Binding-site contacts:
Ligand atom C8 contacts residue GLN76 of chain 1.A at 4.5 Å.
Ligand atom C1 contacts residue ASN133 of chain 1.A at 1.4 Å.
Ligand atom C5 contacts residue ASN133 of chain 1.A at 3.6 Å.
Ligand atom N2 contacts residue ASN133 of chain 1.A at 2.9 Å (h-bond).
Ligand atom C7 contacts residue HIS132 of chain 1.A at 4.5 Å.
Ligand atom O5 contacts residue ASN133 of chain 1.A at 2.4 Å (h-bond).
Ligand atom C8 contacts residue HIS132 of chain 1.A at 3.3 Å.
Ligand atom C7 contacts residue ASN133 of chain 1.A at 4.0 Å.
Ligand atom C3 contacts residue GLN76 of chain 1.A at 4.0 Å.
Ligand atom C7 contacts residue GLY131 of chain 1.A at 2.5 Å.
Ligand atom C2 contacts residue GLY131 of chain 1.A at 4.4 Å.
Ligand atom C3 contacts residue ASN133 of chain 1.A at 3.9 Å.
Ligand atom C2 contacts residue ASN133 of chain 1.A at 2.6 Å.
Ligand atom O7 contacts residue GLY131 of chain 1.A at 3.5 Å (h-bond).
Ligand atom N2 contacts residue GLN76 of chain 1.A at 3.8 Å.
Ligand atom C2 contacts residue GLN76 of chain 1.A at 4.2 Å.
Ligand atom C8 contacts residue GLY131 of chain 1.A at 1.4 Å.
Ligand atom C4 contacts residue ASN133 of chain 1.A at 4.3 Å.
Ligand atom C7 contacts residue GLN76 of chain 1.A at 4.3 Å.
Ligand atom C1 contacts residue GLN76 of chain 1.A at 4.2 Å.
Ligand atom N2 contacts residue GLY131 of chain 1.A at 3.0 Å (h-bond).
Ligand atom C8 contacts residue ASN133 of chain 1.A at 4.2 Å.

The small molecule below binds the protein below.
Small molecule (SMILES): CC(=O)N[C@@H]1[C@@H](O)[C@H](O)[C@@H](CO)O[C@H]1O

Sequence of chain 1.A:
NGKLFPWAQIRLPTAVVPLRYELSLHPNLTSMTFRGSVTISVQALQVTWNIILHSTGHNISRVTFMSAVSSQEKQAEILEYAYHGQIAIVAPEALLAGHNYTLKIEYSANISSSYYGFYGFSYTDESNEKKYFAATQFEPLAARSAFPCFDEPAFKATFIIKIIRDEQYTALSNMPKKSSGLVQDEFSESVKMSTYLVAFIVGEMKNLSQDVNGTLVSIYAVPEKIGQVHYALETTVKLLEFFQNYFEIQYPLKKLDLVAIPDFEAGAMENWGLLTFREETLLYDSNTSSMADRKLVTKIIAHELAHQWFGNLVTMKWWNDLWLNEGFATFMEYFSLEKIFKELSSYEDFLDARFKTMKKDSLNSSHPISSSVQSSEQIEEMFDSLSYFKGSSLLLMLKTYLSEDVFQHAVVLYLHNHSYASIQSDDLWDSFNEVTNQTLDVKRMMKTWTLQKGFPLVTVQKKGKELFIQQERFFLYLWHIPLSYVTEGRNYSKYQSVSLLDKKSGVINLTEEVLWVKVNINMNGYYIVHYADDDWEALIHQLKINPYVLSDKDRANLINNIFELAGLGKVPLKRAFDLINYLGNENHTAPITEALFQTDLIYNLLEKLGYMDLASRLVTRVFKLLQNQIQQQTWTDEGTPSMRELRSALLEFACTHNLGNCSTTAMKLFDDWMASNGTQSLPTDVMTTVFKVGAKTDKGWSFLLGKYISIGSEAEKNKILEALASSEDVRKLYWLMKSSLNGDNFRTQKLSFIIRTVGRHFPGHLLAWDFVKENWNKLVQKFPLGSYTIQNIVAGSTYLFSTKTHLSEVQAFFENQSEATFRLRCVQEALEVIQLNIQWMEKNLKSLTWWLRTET